A protein and the small-molecule ligand that binds it are described below.
Small molecule (SMILES): Nc1ncnc2c1ncn2[C@@H]1O[C@H](COP(=O)(O)NP(=O)(O)O)[C@@H](O)[C@H]1O

Sequence of chain 2.B:
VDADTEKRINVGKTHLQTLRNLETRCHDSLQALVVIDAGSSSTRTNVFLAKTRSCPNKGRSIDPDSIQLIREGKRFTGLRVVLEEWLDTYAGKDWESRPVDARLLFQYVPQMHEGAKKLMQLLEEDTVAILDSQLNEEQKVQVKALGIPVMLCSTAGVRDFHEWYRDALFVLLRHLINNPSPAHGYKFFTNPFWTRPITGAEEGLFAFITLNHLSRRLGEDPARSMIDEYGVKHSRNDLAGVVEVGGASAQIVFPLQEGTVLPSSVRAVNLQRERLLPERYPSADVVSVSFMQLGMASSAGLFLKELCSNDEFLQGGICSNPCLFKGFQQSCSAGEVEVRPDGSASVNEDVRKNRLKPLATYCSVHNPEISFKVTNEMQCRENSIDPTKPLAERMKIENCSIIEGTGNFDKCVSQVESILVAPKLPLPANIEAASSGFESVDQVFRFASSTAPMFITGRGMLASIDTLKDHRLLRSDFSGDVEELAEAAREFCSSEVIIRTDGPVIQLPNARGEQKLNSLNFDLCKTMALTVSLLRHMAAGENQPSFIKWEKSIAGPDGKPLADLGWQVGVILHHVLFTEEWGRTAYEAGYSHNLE

Binding-site contacts:
Ligand atom PA contacts residue ARG53 of chain 2.B at 4.0 Å.
Ligand atom O2B contacts residue ALA165 of chain 2.B at 3.2 Å (h-bond).
Ligand atom O2B contacts residue ALA257 of chain 2.B at 4.0 Å.
Ligand atom O2B contacts residue SER49 of chain 2.B at 3.3 Å (h-bond).
Ligand atom O2B contacts residue GLY166 of chain 2.B at 3.7 Å.
Ligand atom O2A contacts residue MG1 of chain 2.F at 4.0 Å.
Ligand atom O3B contacts residue MG1 of chain 2.F at 2.2 Å.
Ligand atom O1B contacts residue SER258 of chain 2.B at 3.0 Å (h-bond).
Ligand atom PA contacts residue GLY256 of chain 2.B at 4.1 Å.
Ligand atom PB contacts residue ALA165 of chain 2.B at 4.2 Å.
Ligand atom PB contacts residue THR164 of chain 2.B at 3.8 Å.
Ligand atom O1A contacts residue ARG53 of chain 2.B at 3.2 Å (salt-bridge).
Ligand atom O2A contacts residue GLY256 of chain 2.B at 3.2 Å (h-bond).
Ligand atom O2B contacts residue GLY48 of chain 2.B at 4.2 Å.
Ligand atom O1B contacts residue ALA257 of chain 2.B at 2.8 Å (h-bond).
Ligand atom O3B contacts residue GLU212 of chain 2.B at 3.5 Å (salt-bridge).
Ligand atom O1A contacts residue SER49 of chain 2.B at 3.2 Å (h-bond).
Ligand atom O1B contacts residue GLY255 of chain 2.B at 4.1 Å.
Ligand atom O3B contacts residue THR164 of chain 2.B at 3.3 Å (h-bond).
Ligand atom O2A contacts residue SER50 of chain 2.B at 4.1 Å.
Ligand atom O1B contacts residue ALA165 of chain 2.B at 4.0 Å.
Ligand atom PA contacts residue MG1 of chain 2.F at 3.4 Å.
Ligand atom O1B contacts residue GLY256 of chain 2.B at 3.5 Å (h-bond).
Ligand atom O5' contacts residue ASP46 of chain 2.B at 4.0 Å.
Ligand atom PA contacts residue SER49 of chain 2.B at 3.8 Å.
Ligand atom PB contacts residue ALA257 of chain 2.B at 3.9 Å.
Ligand atom O2A contacts residue GLY255 of chain 2.B at 4.2 Å.
Ligand atom O2B contacts residue THR164 of chain 2.B at 3.1 Å (h-bond).
Ligand atom N3A contacts residue MG1 of chain 2.F at 3.9 Å.
Ligand atom N3A contacts residue GLY256 of chain 2.B at 3.6 Å.
Ligand atom O1A contacts residue GLY48 of chain 2.B at 3.6 Å.
Ligand atom O5' contacts residue GLY48 of chain 2.B at 3.9 Å.
Ligand atom N3A contacts residue ALA257 of chain 2.B at 3.7 Å.
Ligand atom O1A contacts residue SER50 of chain 2.B at 2.8 Å (h-bond).
Ligand atom PB contacts residue SER49 of chain 2.B at 3.8 Å.
Ligand atom O5' contacts residue ARG53 of chain 2.B at 3.5 Å (salt-bridge).
Ligand atom N3A contacts residue SER49 of chain 2.B at 2.7 Å (h-bond).
Ligand atom PB contacts residue MG1 of chain 2.F at 3.5 Å.
Ligand atom PA contacts residue SER50 of chain 2.B at 4.0 Å.
Ligand atom O5' contacts residue MG1 of chain 2.F at 2.1 Å.